Sequence of chain 1.L:
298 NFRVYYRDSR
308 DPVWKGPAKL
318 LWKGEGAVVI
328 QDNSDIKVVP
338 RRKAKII

Binding-site contacts:
Ligand atom FAF contacts residue GLN222 of chain 1.A at 3.0 Å.
Ligand atom OAQ contacts residue ARG307 of chain 1.L at 3.5 Å (salt-bridge).
Ligand atom FAG contacts residue GLU228 of chain 1.A at 3.2 Å.
Ligand atom CAS contacts residue MG1 of chain 1.M at 3.3 Å.
Ligand atom CBA contacts residue ASP192 of chain 1.A at 4.2 Å.
Ligand atom CAZ contacts residue GLU228 of chain 1.A at 4.1 Å.
Ligand atom CAK contacts residue PRO221 of chain 1.A at 4.2 Å (hydrophobic).
Ligand atom OAB contacts residue PRO221 of chain 1.A at 4.2 Å.
Ligand atom OAE contacts residue GLU228 of chain 1.A at 3.6 Å (salt-bridge).
Ligand atom CAR contacts residue PRO221 of chain 1.A at 4.2 Å (hydrophobic).
Ligand atom OAD contacts residue GLU228 of chain 1.A at 3.0 Å (salt-bridge).
Ligand atom NBC contacts residue ASP192 of chain 1.A at 4.2 Å.
Ligand atom CAU contacts residue PRO221 of chain 1.A at 3.8 Å (hydrophobic).
Ligand atom CAW contacts residue GLU228 of chain 1.A at 4.3 Å.
Ligand atom CBB contacts residue ARG307 of chain 1.L at 3.8 Å.
Ligand atom CAX contacts residue PRO221 of chain 1.A at 4.1 Å (hydrophobic).
Ligand atom CAM contacts residue GLY194 of chain 1.A at 4.3 Å.
Ligand atom CAT contacts residue GLN222 of chain 1.A at 4.2 Å.
Ligand atom CAY contacts residue MG1 of chain 1.M at 3.9 Å.
Ligand atom CAM contacts residue ASN193 of chain 1.A at 4.3 Å.
Ligand atom OAD contacts residue MG1 of chain 1.N at 2.2 Å.
Ligand atom OAE contacts residue MG1 of chain 1.M at 2.1 Å.
Ligand atom OAC contacts residue ASP192 of chain 1.A at 2.9 Å (salt-bridge).
Ligand atom CAO contacts residue ARG307 of chain 1.L at 3.5 Å.
Ligand atom CAX contacts residue MG1 of chain 1.N at 4.3 Å.
Ligand atom OAC contacts residue MG1 of chain 1.M at 2.2 Å.
Ligand atom CAJ contacts residue PRO221 of chain 1.A at 3.3 Å (hydrophobic).
Ligand atom CBA contacts residue GLY194 of chain 1.A at 4.3 Å.
Ligand atom FAF contacts residue PRO221 of chain 1.A at 4.3 Å.
Ligand atom OAE contacts residue ASP140 of chain 1.A at 2.8 Å (salt-bridge).
Ligand atom OAE contacts residue MG1 of chain 1.N at 2.4 Å.
Ligand atom CAZ contacts residue MG1 of chain 1.N at 2.9 Å.
Ligand atom CAW contacts residue MG1 of chain 1.N at 3.0 Å.
Ligand atom CAW contacts residue MG1 of chain 1.M at 3.4 Å.
Ligand atom CAW contacts residue ASP140 of chain 1.A at 4.2 Å.
Ligand atom CAT contacts residue PRO221 of chain 1.A at 4.2 Å (hydrophobic).
Ligand atom OAC contacts residue ASP140 of chain 1.A at 4.2 Å.
Ligand atom FAG contacts residue PRO221 of chain 1.A at 3.9 Å.
Ligand atom CAS contacts residue ASP192 of chain 1.A at 3.5 Å.
Ligand atom OAE contacts residue ASP192 of chain 1.A at 3.7 Å.

The small molecule below binds the protein below.
Small molecule (SMILES): C[C@@H]1CCO[C@H]2Cn3cc(C(=O)NCc4ccc(F)cc4F)c(=O)c(O)c3C(=O)N12

Sequence of chain 1.A:
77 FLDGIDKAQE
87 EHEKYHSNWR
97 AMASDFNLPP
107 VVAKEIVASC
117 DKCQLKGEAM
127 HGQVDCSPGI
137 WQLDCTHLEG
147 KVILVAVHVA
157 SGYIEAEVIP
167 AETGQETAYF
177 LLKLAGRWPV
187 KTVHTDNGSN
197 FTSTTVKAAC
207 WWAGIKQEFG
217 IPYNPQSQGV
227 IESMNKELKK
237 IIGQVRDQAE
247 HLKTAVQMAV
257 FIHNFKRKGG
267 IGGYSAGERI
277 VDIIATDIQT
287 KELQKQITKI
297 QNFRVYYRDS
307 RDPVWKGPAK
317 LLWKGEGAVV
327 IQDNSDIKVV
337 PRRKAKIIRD